This protein binds this small molecule.
Small molecule (SMILES): CC(=O)N[C@H]1[C@H](O[C@H]2[C@H](O)[C@@H](NC(C)=O)CO[C@@H]2CO)O[C@H](CO)[C@@H](O[C@@H]2O[C@H](CO[C@H]3O[C@H](CO)[C@@H](O)[C@H](O)[C@@H]3O)[C@@H](O)[C@H](O[C@H]3O[C@H](CO)[C@@H](O)[C@H](O)[C@@H]3O)[C@@H]2O)[C@@H]1O

Sequence of chain 1.C:
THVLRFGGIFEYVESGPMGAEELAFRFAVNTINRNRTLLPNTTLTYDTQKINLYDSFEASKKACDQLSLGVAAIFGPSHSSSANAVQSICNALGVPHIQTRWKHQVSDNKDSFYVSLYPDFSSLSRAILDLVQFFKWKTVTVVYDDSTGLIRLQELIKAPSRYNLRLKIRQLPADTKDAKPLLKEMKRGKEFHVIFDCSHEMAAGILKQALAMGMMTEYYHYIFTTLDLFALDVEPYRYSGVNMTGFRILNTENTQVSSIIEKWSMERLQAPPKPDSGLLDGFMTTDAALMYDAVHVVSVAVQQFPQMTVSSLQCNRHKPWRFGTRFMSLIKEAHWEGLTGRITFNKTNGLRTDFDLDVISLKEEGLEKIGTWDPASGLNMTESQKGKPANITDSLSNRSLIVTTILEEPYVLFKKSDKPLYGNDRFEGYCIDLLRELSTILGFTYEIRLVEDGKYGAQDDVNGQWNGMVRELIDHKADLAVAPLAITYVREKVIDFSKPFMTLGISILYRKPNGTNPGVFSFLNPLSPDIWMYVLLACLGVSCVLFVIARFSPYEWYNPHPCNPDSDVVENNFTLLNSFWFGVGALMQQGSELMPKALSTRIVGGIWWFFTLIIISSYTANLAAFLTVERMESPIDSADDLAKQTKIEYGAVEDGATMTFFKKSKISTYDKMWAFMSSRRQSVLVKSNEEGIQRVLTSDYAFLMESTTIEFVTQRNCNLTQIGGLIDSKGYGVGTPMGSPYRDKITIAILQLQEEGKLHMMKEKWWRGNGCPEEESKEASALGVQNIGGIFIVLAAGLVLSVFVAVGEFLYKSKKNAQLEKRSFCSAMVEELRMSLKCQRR

Binding-site contacts:
Ligand atom O7 contacts residue ASN378 of chain 1.C at 3.2 Å (h-bond).
Ligand atom O4 contacts residue ARG158 of chain 1.C at 3.9 Å.
Ligand atom C5 contacts residue ASN378 of chain 1.C at 3.7 Å.
Ligand atom O3 contacts residue TYR195 of chain 1.C at 4.1 Å.
Ligand atom C2 contacts residue ASN378 of chain 1.C at 2.5 Å.
Ligand atom O4 contacts residue ASP162 of chain 1.C at 3.8 Å.
Ligand atom N2 contacts residue ASN381 of chain 1.C at 4.3 Å.
Ligand atom C2 contacts residue ARG158 of chain 1.C at 4.2 Å.
Ligand atom O5 contacts residue THR385 of chain 1.C at 3.0 Å (h-bond).
Ligand atom O3 contacts residue ASN378 of chain 1.C at 2.9 Å (h-bond).
Ligand atom C7 contacts residue ASN378 of chain 1.C at 3.7 Å.
Ligand atom C8 contacts residue ASN381 of chain 1.C at 3.7 Å.
Ligand atom O2 contacts residue ARG158 of chain 1.C at 4.5 Å.
Ligand atom C4 contacts residue ASN378 of chain 1.C at 4.2 Å.
Ligand atom O7 contacts residue ASN381 of chain 1.C at 2.4 Å (h-bond).
Ligand atom O2 contacts residue ARG158 of chain 1.C at 2.9 Å (salt-bridge).
Ligand atom O2 contacts residue ARG194 of chain 1.C at 3.4 Å (salt-bridge).
Ligand atom O5 contacts residue ASN378 of chain 1.C at 2.4 Å (h-bond).
Ligand atom O3 contacts residue ARG194 of chain 1.C at 4.0 Å.
Ligand atom O7 contacts residue THR380 of chain 1.C at 3.9 Å.
Ligand atom C1 contacts residue ASN378 of chain 1.C at 1.4 Å.
Ligand atom C7 contacts residue ASN381 of chain 1.C at 3.3 Å.
Ligand atom C3 contacts residue ASN378 of chain 1.C at 3.6 Å.
Ligand atom O6 contacts residue ASN378 of chain 1.C at 3.8 Å.
Ligand atom C6 contacts residue THR385 of chain 1.C at 4.0 Å.
Ligand atom C1 contacts residue THR385 of chain 1.C at 3.6 Å.
Ligand atom C5 contacts residue THR385 of chain 1.C at 3.7 Å.
Ligand atom N2 contacts residue ASN378 of chain 1.C at 3.4 Å (h-bond).
Ligand atom C2 contacts residue ARG158 of chain 1.C at 4.3 Å.
Ligand atom O3 contacts residue ARG158 of chain 1.C at 4.5 Å.
Ligand atom C6 contacts residue ASN378 of chain 1.C at 4.5 Å.